The small molecule below binds the protein below.
Small molecule (SMILES): Cc1cc(N)nc(CCc2cc(CN)cc(CCc3cc(C)cc(N)n3)c2)c1

Sequence of chain 1.B:
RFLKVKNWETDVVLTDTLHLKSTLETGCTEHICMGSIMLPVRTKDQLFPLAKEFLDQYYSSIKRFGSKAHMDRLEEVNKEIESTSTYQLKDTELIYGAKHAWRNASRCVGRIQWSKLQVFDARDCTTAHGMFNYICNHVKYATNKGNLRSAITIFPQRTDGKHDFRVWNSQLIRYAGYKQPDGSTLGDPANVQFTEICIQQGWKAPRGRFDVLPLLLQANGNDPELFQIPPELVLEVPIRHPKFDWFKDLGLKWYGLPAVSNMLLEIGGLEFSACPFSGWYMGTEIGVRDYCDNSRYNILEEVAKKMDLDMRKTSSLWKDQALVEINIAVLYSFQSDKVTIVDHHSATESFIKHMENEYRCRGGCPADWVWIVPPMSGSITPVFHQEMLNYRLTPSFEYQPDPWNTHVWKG

Binding-site contacts:
Ligand atom N02 contacts residue TRP291 of chain 1.A at 2.8 Å (h-bond).
Ligand atom N02 contacts residue TYR292 of chain 1.A at 3.8 Å.
Ligand atom N02 contacts residue HEM1 of chain 1.C at 3.5 Å.
Ligand atom C22 contacts residue MET40 of chain 1.A at 3.4 Å (hydrophobic).
Ligand atom C28 contacts residue HEM1 of chain 1.C at 3.3 Å.
Ligand atom N18 contacts residue ASP301 of chain 1.A at 3.4 Å (salt-bridge).
Ligand atom C02 contacts residue HEM1 of chain 1.C at 3.8 Å.
Ligand atom C12 contacts residue ARG300 of chain 1.A at 3.6 Å.
Ligand atom C03 contacts residue PRO269 of chain 1.A at 3.8 Å (hydrophobic).
Ligand atom N18 contacts residue ARG307 of chain 1.A at 3.4 Å (salt-bridge).
Ligand atom C08 contacts residue GLU296 of chain 1.A at 3.5 Å.
Ligand atom C07 contacts residue GLY290 of chain 1.A at 3.7 Å.
Ligand atom N22 contacts residue LEU41 of chain 1.A at 3.4 Å.
Ligand atom C02 contacts residue GLU296 of chain 1.A at 3.4 Å.
Ligand atom N21 contacts residue HEM1 of chain 1.C at 3.7 Å.
Ligand atom N21 contacts residue TYR410 of chain 1.A at 3.7 Å.
Ligand atom N01 contacts residue GLU296 of chain 1.A at 2.5 Å (salt-bridge).
Ligand atom N18 contacts residue GLN182 of chain 1.A at 3.8 Å.
Ligand atom C07 contacts residue PHE288 of chain 1.A at 3.7 Å (hydrophobic).
Ligand atom C15 contacts residue HEM1 of chain 1.C at 3.8 Å.
Ligand atom C08 contacts residue HEM1 of chain 1.C at 3.6 Å.
Ligand atom N22 contacts residue TYR410 of chain 1.A at 3.6 Å (h-bond).
Ligand atom C03 contacts residue HEM1 of chain 1.C at 3.5 Å.
Ligand atom C23 contacts residue MET40 of chain 1.A at 3.7 Å (hydrophobic).
Ligand atom C04 contacts residue HEM1 of chain 1.C at 3.7 Å.
Ligand atom C06 contacts residue HEM1 of chain 1.C at 3.7 Å.
Ligand atom N18 contacts residue ARG185 of chain 1.A at 3.5 Å (salt-bridge).
Ligand atom C05 contacts residue VAL271 of chain 1.A at 3.7 Å (hydrophobic).
Ligand atom C06 contacts residue GLU296 of chain 1.A at 3.4 Å.
Ligand atom N18 contacts residue ARG300 of chain 1.A at 3.0 Å (salt-bridge).
Ligand atom C13 contacts residue GLN182 of chain 1.A at 3.6 Å.
Ligand atom N02 contacts residue PRO269 of chain 1.A at 3.8 Å.
Ligand atom C12 contacts residue GLN182 of chain 1.A at 3.2 Å.
Ligand atom N02 contacts residue GLU296 of chain 1.A at 2.7 Å (salt-bridge).
Ligand atom C07 contacts residue HEM1 of chain 1.C at 3.4 Å.
Ligand atom N22 contacts residue MET40 of chain 1.A at 3.2 Å.
Ligand atom C17 contacts residue GLN182 of chain 1.A at 3.6 Å.
Ligand atom C29 contacts residue HEM1 of chain 1.C at 2.7 Å.
Ligand atom N01 contacts residue HEM1 of chain 1.C at 3.7 Å.
Ligand atom C17 contacts residue ARG185 of chain 1.A at 3.1 Å.

Sequence of chain 1.A:
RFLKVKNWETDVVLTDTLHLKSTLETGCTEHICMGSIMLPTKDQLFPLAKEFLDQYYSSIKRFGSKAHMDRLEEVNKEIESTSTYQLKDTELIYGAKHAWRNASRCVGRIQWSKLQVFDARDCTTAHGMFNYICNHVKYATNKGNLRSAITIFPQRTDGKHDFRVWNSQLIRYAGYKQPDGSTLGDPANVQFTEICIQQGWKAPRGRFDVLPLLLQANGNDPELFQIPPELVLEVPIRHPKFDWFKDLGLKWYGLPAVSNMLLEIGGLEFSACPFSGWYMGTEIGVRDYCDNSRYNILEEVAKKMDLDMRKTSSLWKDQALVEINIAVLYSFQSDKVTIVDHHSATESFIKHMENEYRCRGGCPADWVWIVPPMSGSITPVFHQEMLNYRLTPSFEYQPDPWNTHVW